Sequence of chain 1.A:
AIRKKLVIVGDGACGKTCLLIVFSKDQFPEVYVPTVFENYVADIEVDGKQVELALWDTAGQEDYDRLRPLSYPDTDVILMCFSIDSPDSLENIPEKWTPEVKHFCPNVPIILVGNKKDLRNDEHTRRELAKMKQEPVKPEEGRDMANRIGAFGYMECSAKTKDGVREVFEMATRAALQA

This small molecule binds to this protein.
Small molecule (SMILES): COCC(=O)NCc1nc2ccccc2[nH]1

Sequence of chain 1.B:
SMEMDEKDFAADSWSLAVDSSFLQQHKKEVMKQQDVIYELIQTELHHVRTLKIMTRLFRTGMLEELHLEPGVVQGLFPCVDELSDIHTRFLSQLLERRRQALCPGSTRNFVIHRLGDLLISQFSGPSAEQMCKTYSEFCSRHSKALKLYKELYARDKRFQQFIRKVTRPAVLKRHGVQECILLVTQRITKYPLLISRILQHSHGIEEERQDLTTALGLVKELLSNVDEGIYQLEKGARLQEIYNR

Binding-site contacts:
Ligand atom C9 contacts residue LYS32 of chain 1.B at 3.6 Å.
Ligand atom C contacts residue VAL34 of chain 1.A at 4.2 Å (hydrophobic).
Ligand atom C8 contacts residue LYS32 of chain 1.B at 3.7 Å.
Ligand atom C4 contacts residue MET31 of chain 1.B at 3.9 Å (hydrophobic).
Ligand atom C9 contacts residue ARG197 of chain 1.B at 4.2 Å.
Ligand atom C3 contacts residue VAL34 of chain 1.A at 3.2 Å (hydrophobic).
Ligand atom N2 contacts residue VAL34 of chain 1.A at 4.1 Å.
Ligand atom N1 contacts residue VAL34 of chain 1.A at 4.0 Å.
Ligand atom C8 contacts residue ARG197 of chain 1.B at 3.5 Å.
Ligand atom C4 contacts residue VAL34 of chain 1.A at 3.5 Å (hydrophobic).
Ligand atom C8 contacts residue VAL36 of chain 1.B at 4.4 Å (hydrophobic).
Ligand atom C3 contacts residue SER15 of chain 1.B at 4.3 Å.
Ligand atom C9 contacts residue TYR35 of chain 1.A at 3.7 Å (hydrophobic).
Ligand atom O1 contacts residue MET31 of chain 1.B at 3.5 Å.
Ligand atom N contacts residue VAL34 of chain 1.A at 2.9 Å (h-bond).
Ligand atom C10 contacts residue ASP35 of chain 1.B at 3.7 Å.
Ligand atom C8 contacts residue TYR35 of chain 1.A at 4.3 Å (hydrophobic).
Ligand atom C2 contacts residue MET31 of chain 1.B at 4.3 Å (hydrophobic).
Ligand atom C9 contacts residue ASP35 of chain 1.B at 4.1 Å.
Ligand atom N1 contacts residue LYS32 of chain 1.B at 4.3 Å.
Ligand atom C3 contacts residue MET31 of chain 1.B at 3.6 Å (hydrophobic).
Ligand atom C5 contacts residue LYS32 of chain 1.B at 3.7 Å.
Ligand atom C4 contacts residue ASP35 of chain 1.B at 3.5 Å.
Ligand atom N2 contacts residue LYS32 of chain 1.B at 4.3 Å.
Ligand atom C7 contacts residue HIS201 of chain 1.B at 4.1 Å.
Ligand atom N contacts residue MET31 of chain 1.B at 4.4 Å.
Ligand atom C10 contacts residue TYR35 of chain 1.A at 3.9 Å (hydrophobic).
Ligand atom C contacts residue GLU33 of chain 1.A at 3.4 Å.
Ligand atom O contacts residue VAL34 of chain 1.A at 3.8 Å.
Ligand atom O contacts residue GLU33 of chain 1.A at 3.5 Å (salt-bridge).
Ligand atom N2 contacts residue ASP35 of chain 1.B at 2.7 Å (salt-bridge).
Ligand atom C2 contacts residue VAL34 of chain 1.A at 4.1 Å (hydrophobic).
Ligand atom C6 contacts residue LYS32 of chain 1.B at 3.8 Å.
Ligand atom N2 contacts residue TYR35 of chain 1.A at 3.9 Å.
Ligand atom C7 contacts residue LYS32 of chain 1.B at 4.0 Å.
Ligand atom C3 contacts residue ASP35 of chain 1.B at 3.7 Å.
Ligand atom C7 contacts residue ARG197 of chain 1.B at 3.8 Å.
Ligand atom N1 contacts residue MET31 of chain 1.B at 4.4 Å.
Ligand atom C10 contacts residue LYS32 of chain 1.B at 3.7 Å.
Ligand atom C8 contacts residue HIS201 of chain 1.B at 3.9 Å.